Sequence of chain 1.L:
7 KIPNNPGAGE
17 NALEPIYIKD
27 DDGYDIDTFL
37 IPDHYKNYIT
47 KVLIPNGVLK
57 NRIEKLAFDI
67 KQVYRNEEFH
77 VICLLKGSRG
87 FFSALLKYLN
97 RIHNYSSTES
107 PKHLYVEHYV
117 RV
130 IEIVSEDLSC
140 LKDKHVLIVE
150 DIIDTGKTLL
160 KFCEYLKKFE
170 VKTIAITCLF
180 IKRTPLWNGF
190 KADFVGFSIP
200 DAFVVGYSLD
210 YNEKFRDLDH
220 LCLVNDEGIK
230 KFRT

Binding-site contacts:
Ligand atom OAJ contacts residue GLY155 of chain 1.L at 2.7 Å (h-bond).
Ligand atom O6 contacts residue LYS181 of chain 1.L at 2.8 Å (salt-bridge).
Ligand atom OAF contacts residue THR157 of chain 1.L at 3.4 Å (h-bond).
Ligand atom OAI contacts residue THR154 of chain 1.L at 3.3 Å (h-bond).
Ligand atom C5 contacts residue ILE151 of chain 1.L at 3.6 Å (hydrophobic).
Ligand atom O6 contacts residue PHE202 of chain 1.L at 3.4 Å.
Ligand atom C2 contacts residue PHE202 of chain 1.L at 3.4 Å (hydrophobic).
Ligand atom OAG contacts residue LYS82 of chain 1.L at 3.0 Å (salt-bridge).
Ligand atom O6 contacts residue ALA201 of chain 1.L at 3.5 Å (h-bond).
Ligand atom C2 contacts residue VAL203 of chain 1.L at 3.3 Å (hydrophobic).
Ligand atom OAD contacts residue ASP209 of chain 1.L at 3.1 Å (salt-bridge).
Ligand atom N7 contacts residue ASP153 of chain 1.L at 3.6 Å (salt-bridge).
Ligand atom PBF contacts residue THR154 of chain 1.L at 3.4 Å.
Ligand atom N2 contacts residue VAL203 of chain 1.L at 2.7 Å (h-bond).
Ligand atom N2 contacts residue ASP209 of chain 1.L at 3.0 Å (salt-bridge).
Ligand atom OAB contacts residue MG1 of chain 1.WA at 2.0 Å.
Ligand atom OAG contacts residue ARG117 of chain 1.L at 3.5 Å (salt-bridge).
Ligand atom C8 contacts residue ASP153 of chain 1.L at 3.7 Å.
Ligand atom OAI contacts residue GLY155 of chain 1.L at 3.7 Å.
Ligand atom O6 contacts residue VAL203 of chain 1.L at 3.5 Å (h-bond).
Ligand atom OAJ contacts residue THR154 of chain 1.L at 3.1 Å (h-bond).
Ligand atom OAF contacts residue GLU149 of chain 1.L at 3.2 Å (salt-bridge).
Ligand atom OAJ contacts residue ASP153 of chain 1.L at 3.0 Å (salt-bridge).
Ligand atom OAD contacts residue ARG215 of chain 1.L at 3.0 Å (salt-bridge).
Ligand atom OAE contacts residue THR154 of chain 1.L at 2.7 Å (h-bond).
Ligand atom N1 contacts residue VAL203 of chain 1.L at 3.0 Å (h-bond).
Ligand atom OAD contacts residue MG1 of chain 1.WA at 2.9 Å.
Ligand atom OAI contacts residue LYS156 of chain 1.L at 3.2 Å (salt-bridge).
Ligand atom CAM contacts residue ARG117 of chain 1.L at 3.6 Å.
Ligand atom C6 contacts residue PHE202 of chain 1.L at 3.4 Å (hydrophobic).
Ligand atom N1 contacts residue PHE202 of chain 1.L at 3.2 Å.
Ligand atom N2 contacts residue PHE202 of chain 1.L at 3.5 Å.
Ligand atom CAZ contacts residue THR157 of chain 1.L at 3.6 Å.
Ligand atom OAH contacts residue GLY83 of chain 1.L at 3.3 Å (h-bond).
Ligand atom PBF contacts residue GLY155 of chain 1.L at 3.6 Å.
Ligand atom OAG contacts residue ARG215 of chain 1.L at 3.5 Å (salt-bridge).
Ligand atom OAI contacts residue THR157 of chain 1.L at 2.8 Å (h-bond).
Ligand atom CAU contacts residue MG1 of chain 1.WA at 3.2 Å.
Ligand atom CAN contacts residue ILE151 of chain 1.L at 3.6 Å (hydrophobic).
Ligand atom OAE contacts residue ASP153 of chain 1.L at 3.3 Å.

A protein and the small-molecule ligand that binds it are described below.
Small molecule (SMILES): Nc1nc2c(ncn2[C@@H]2CN(C(=O)CCP(=O)(O)O)C[C@H]2OC[C@@H](O)P(=O)(O)O)c(=O)[nH]1